This small molecule binds to this protein.
Small molecule (SMILES): O=C(CO)[C@@H](O)[C@@H](O)[C@H](O)CO

Binding-site contacts:
Ligand atom O6 contacts residue HIS67 of chain 1.A at 3.1 Å (h-bond).
Ligand atom O2 contacts residue GLU245 of chain 1.A at 3.2 Å (salt-bridge).
Ligand atom O1 contacts residue GLU157 of chain 1.A at 2.6 Å (salt-bridge).
Ligand atom O6 contacts residue GLY66 of chain 1.A at 3.9 Å.
Ligand atom C3 contacts residue MN1 of chain 1.F at 2.8 Å.
Ligand atom O2 contacts residue ARG216 of chain 1.A at 3.6 Å.
Ligand atom O2 contacts residue HIS210 of chain 1.A at 4.0 Å.
Ligand atom C1 contacts residue TRP113 of chain 1.A at 4.0 Å (hydrophobic).
Ligand atom O6 contacts residue GLY68 of chain 1.A at 3.7 Å.
Ligand atom C1 contacts residue GLU157 of chain 1.A at 3.4 Å.
Ligand atom O3 contacts residue GLU151 of chain 1.A at 2.2 Å (salt-bridge).
Ligand atom O3 contacts residue HIS210 of chain 1.A at 3.8 Å.
Ligand atom O5 contacts residue TRP15 of chain 1.A at 3.7 Å.
Ligand atom O3 contacts residue MN1 of chain 1.F at 3.2 Å.
Ligand atom C3 contacts residue GLU151 of chain 1.A at 3.3 Å.
Ligand atom C2 contacts residue MN1 of chain 1.F at 2.7 Å.
Ligand atom C3 contacts residue GLU245 of chain 1.A at 2.8 Å.
Ligand atom O1 contacts residue ARG216 of chain 1.A at 2.6 Å (salt-bridge).
Ligand atom O3 contacts residue GLU245 of chain 1.A at 3.7 Å.
Ligand atom C2 contacts residue HIS187 of chain 1.A at 3.4 Å.
Ligand atom C3 contacts residue HIS210 of chain 1.A at 3.8 Å.
Ligand atom O1 contacts residue HIS187 of chain 1.A at 3.1 Å (h-bond).
Ligand atom C5 contacts residue GLU245 of chain 1.A at 3.5 Å.
Ligand atom C2 contacts residue GLU245 of chain 1.A at 3.5 Å.
Ligand atom C4 contacts residue GLU245 of chain 1.A at 3.1 Å.
Ligand atom O5 contacts residue TYR7 of chain 1.A at 3.2 Å (h-bond).
Ligand atom O6 contacts residue GLY107 of chain 1.A at 3.7 Å.
Ligand atom O2 contacts residue ASP184 of chain 1.A at 2.8 Å (salt-bridge).
Ligand atom O4 contacts residue GLU245 of chain 1.A at 2.5 Å (salt-bridge).
Ligand atom C2 contacts residue GLU151 of chain 1.A at 3.6 Å.
Ligand atom O2 contacts residue MN1 of chain 1.F at 1.9 Å.
Ligand atom C2 contacts residue ARG216 of chain 1.A at 3.9 Å.
Ligand atom C2 contacts residue ASP184 of chain 1.A at 3.9 Å.
Ligand atom C1 contacts residue HIS187 of chain 1.A at 3.3 Å.
Ligand atom O2 contacts residue HIS187 of chain 1.A at 2.8 Å (h-bond).
Ligand atom C1 contacts residue ARG216 of chain 1.A at 3.9 Å.
Ligand atom O4 contacts residue PHE247 of chain 1.A at 3.2 Å.
Ligand atom O6 contacts residue GLY106 of chain 1.A at 3.9 Å.
Ligand atom O1 contacts residue TRP113 of chain 1.A at 3.9 Å.
Ligand atom O2 contacts residue GLU151 of chain 1.A at 2.8 Å (salt-bridge).

Sequence of chain 1.A:
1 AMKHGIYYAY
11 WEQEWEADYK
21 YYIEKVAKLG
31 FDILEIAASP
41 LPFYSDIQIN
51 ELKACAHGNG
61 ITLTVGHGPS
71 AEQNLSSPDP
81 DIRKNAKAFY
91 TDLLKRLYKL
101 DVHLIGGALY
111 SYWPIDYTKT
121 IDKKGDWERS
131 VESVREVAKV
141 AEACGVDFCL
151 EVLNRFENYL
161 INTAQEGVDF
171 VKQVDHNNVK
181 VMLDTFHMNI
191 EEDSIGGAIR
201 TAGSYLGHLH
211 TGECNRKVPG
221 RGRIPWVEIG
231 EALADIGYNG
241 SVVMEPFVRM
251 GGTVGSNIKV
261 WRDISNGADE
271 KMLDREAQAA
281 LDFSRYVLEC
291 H